A small-molecule ligand and the protein it binds are described below.
Small molecule (SMILES): O=c1[nH]cnc2c1ncn2[C@@H]1O[C@H](COP(=O)(O)O)[C@@H](O)[C@H]1O

Binding-site contacts:
Ligand atom N7 contacts residue ILE221 of chain 1.C at 3.7 Å.
Ligand atom O3P contacts residue GLY219 of chain 1.C at 3.5 Å.
Ligand atom C6 contacts residue MET305 of chain 1.C at 3.6 Å (hydrophobic).
Ligand atom O3P contacts residue GLY257 of chain 1.C at 3.0 Å (h-bond).
Ligand atom N9 contacts residue ILE221 of chain 1.C at 3.7 Å.
Ligand atom O2P contacts residue GLY278 of chain 1.C at 3.0 Å (h-bond).
Ligand atom O1P contacts residue TYR302 of chain 1.C at 2.6 Å (h-bond).
Ligand atom N3 contacts residue CYS222 of chain 1.C at 3.5 Å.
Ligand atom C6 contacts residue GLY304 of chain 1.C at 3.7 Å.
Ligand atom O3P contacts residue SER220 of chain 1.C at 2.8 Å (h-bond).
Ligand atom O2P contacts residue SER279 of chain 1.C at 3.6 Å (h-bond).
Ligand atom C5 contacts residue MET305 of chain 1.C at 3.5 Å (hydrophobic).
Ligand atom C3' contacts residue ASP255 of chain 1.C at 3.5 Å.
Ligand atom O6 contacts residue GLY333 of chain 1.C at 3.6 Å.
Ligand atom C2' contacts residue ASP255 of chain 1.C at 3.6 Å.
Ligand atom C2 contacts residue GLU332 of chain 1.C at 3.3 Å.
Ligand atom C2 contacts residue CYS222 of chain 1.C at 3.3 Å (hydrophobic).
Ligand atom N3 contacts residue C911 of chain 1.Z at 3.6 Å.
Ligand atom N7 contacts residue GLY304 of chain 1.C at 3.5 Å.
Ligand atom O6 contacts residue MET305 of chain 1.C at 2.9 Å (h-bond).
Ligand atom C4' contacts residue ASP255 of chain 1.C at 3.7 Å.
Ligand atom N1 contacts residue GLU332 of chain 1.C at 2.9 Å (salt-bridge).
Ligand atom O3' contacts residue MET276 of chain 1.C at 3.0 Å.
Ligand atom O1P contacts residue SER220 of chain 1.C at 2.7 Å (h-bond).
Ligand atom O2' contacts residue ASP255 of chain 1.C at 2.4 Å (salt-bridge).
Ligand atom N1 contacts residue C911 of chain 1.Z at 3.7 Å.
Ligand atom O6 contacts residue GLY306 of chain 1.C at 2.4 Å (h-bond).
Ligand atom O5' contacts residue GLY256 of chain 1.C at 3.4 Å.
Ligand atom C2 contacts residue C911 of chain 1.Z at 3.4 Å.
Ligand atom O3' contacts residue ASP255 of chain 1.C at 2.5 Å (salt-bridge).
Ligand atom O2' contacts residue ASN194 of chain 1.C at 3.6 Å (h-bond).
Ligand atom O6 contacts residue GLY304 of chain 1.C at 3.0 Å.
Ligand atom O1P contacts residue SER279 of chain 1.C at 3.2 Å (h-bond).
Ligand atom C8 contacts residue MET72 of chain 1.C at 3.6 Å (hydrophobic).
Ligand atom C5' contacts residue TYR302 of chain 1.C at 3.5 Å (hydrophobic).
Ligand atom C6 contacts residue GLY306 of chain 1.C at 3.4 Å.
Ligand atom N7 contacts residue MET305 of chain 1.C at 2.9 Å (h-bond).
Ligand atom O3' contacts residue ALA70 of chain 1.C at 3.3 Å.
Ligand atom C5 contacts residue ILE221 of chain 1.C at 3.6 Å (hydrophobic).
Ligand atom C4 contacts residue ILE221 of chain 1.C at 3.6 Å (hydrophobic).

Sequence of chain 1.C:
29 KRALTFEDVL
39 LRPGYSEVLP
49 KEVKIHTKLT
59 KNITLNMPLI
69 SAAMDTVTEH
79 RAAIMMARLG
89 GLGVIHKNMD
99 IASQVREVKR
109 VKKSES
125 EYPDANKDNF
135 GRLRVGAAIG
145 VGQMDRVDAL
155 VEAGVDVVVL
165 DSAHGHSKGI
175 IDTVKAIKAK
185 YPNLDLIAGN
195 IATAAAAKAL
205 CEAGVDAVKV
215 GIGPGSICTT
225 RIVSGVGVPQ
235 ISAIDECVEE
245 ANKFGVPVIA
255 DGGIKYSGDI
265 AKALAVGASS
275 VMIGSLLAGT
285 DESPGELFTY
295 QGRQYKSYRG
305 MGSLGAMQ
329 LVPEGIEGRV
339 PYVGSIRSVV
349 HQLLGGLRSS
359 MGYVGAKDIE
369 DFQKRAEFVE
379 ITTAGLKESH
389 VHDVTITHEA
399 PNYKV